Sequence of chain 1.B:
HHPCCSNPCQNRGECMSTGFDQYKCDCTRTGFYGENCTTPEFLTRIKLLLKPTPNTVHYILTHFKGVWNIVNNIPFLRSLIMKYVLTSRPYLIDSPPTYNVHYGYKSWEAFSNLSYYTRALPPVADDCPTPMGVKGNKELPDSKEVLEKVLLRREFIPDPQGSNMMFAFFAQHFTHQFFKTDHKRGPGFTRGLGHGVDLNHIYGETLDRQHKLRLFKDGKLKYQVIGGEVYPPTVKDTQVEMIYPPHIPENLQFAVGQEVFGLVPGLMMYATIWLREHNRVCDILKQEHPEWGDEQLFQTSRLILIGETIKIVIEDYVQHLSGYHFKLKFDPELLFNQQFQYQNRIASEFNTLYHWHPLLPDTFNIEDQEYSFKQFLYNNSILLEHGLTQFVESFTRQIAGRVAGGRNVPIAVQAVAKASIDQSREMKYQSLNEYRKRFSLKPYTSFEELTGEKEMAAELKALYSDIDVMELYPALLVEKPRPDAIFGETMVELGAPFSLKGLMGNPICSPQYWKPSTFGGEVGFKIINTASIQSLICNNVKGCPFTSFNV

The small molecule below binds the protein below.
Small molecule (SMILES): C[C@H](C(=O)O)c1ccc(-c2ccccc2)c(F)c1

Binding-site contacts:
Ligand atom F contacts residue ALA496 of chain 1.B at 3.4 Å.
Ligand atom C11 contacts residue VAL318 of chain 1.B at 3.8 Å (hydrophobic).
Ligand atom C5 contacts residue TYR354 of chain 1.B at 4.1 Å (hydrophobic).
Ligand atom C4 contacts residue MET491 of chain 1.B at 3.9 Å (hydrophobic).
Ligand atom O contacts residue ARG89 of chain 1.B at 2.7 Å (salt-bridge).
Ligand atom C8 contacts residue SER322 of chain 1.B at 3.9 Å.
Ligand atom C7 contacts residue VAL492 of chain 1.B at 4.0 Å (hydrophobic).
Ligand atom O1 contacts residue VAL85 of chain 1.B at 3.3 Å.
Ligand atom C9 contacts residue VAL318 of chain 1.B at 4.0 Å (hydrophobic).
Ligand atom C7 contacts residue LEU321 of chain 1.B at 3.8 Å (hydrophobic).
Ligand atom C1 contacts residue SER499 of chain 1.B at 3.5 Å.
Ligand atom C6 contacts residue ALA496 of chain 1.B at 3.9 Å (hydrophobic).
Ligand atom C3 contacts residue ALA496 of chain 1.B at 3.7 Å (hydrophobic).
Ligand atom C3 contacts residue GLY495 of chain 1.B at 3.7 Å.
Ligand atom C13 contacts residue TYR324 of chain 1.B at 3.9 Å (hydrophobic).
Ligand atom C14 contacts residue ARG89 of chain 1.B at 3.8 Å.
Ligand atom C10 contacts residue VAL318 of chain 1.B at 3.5 Å (hydrophobic).
Ligand atom C contacts residue SER499 of chain 1.B at 3.3 Å.
Ligand atom C contacts residue TYR354 of chain 1.B at 3.7 Å (hydrophobic).
Ligand atom C11 contacts residue ALA496 of chain 1.B at 3.5 Å (hydrophobic).
Ligand atom C8 contacts residue VAL492 of chain 1.B at 4.0 Å (hydrophobic).
Ligand atom C contacts residue LEU321 of chain 1.B at 4.1 Å (hydrophobic).
Ligand atom O contacts residue ALA496 of chain 1.B at 3.9 Å.
Ligand atom O1 contacts residue LEU500 of chain 1.B at 3.9 Å.
Ligand atom F contacts residue SER499 of chain 1.B at 3.2 Å.
Ligand atom O1 contacts residue ARG89 of chain 1.B at 3.6 Å (salt-bridge).
Ligand atom C13 contacts residue VAL318 of chain 1.B at 3.7 Å (hydrophobic).
Ligand atom C9 contacts residue ALA496 of chain 1.B at 4.0 Å (hydrophobic).
Ligand atom F contacts residue GLY495 of chain 1.B at 4.1 Å.
Ligand atom C14 contacts residue TYR324 of chain 1.B at 3.8 Å (hydrophobic).
Ligand atom C1 contacts residue LEU321 of chain 1.B at 4.0 Å (hydrophobic).
Ligand atom C13 contacts residue LEU328 of chain 1.B at 3.7 Å (hydrophobic).
Ligand atom C4 contacts residue GLY495 of chain 1.B at 3.6 Å.
Ligand atom C2 contacts residue ALA496 of chain 1.B at 4.0 Å (hydrophobic).
Ligand atom C12 contacts residue TYR324 of chain 1.B at 3.4 Å (hydrophobic).
Ligand atom C10 contacts residue ALA496 of chain 1.B at 3.6 Å (hydrophobic).
Ligand atom O contacts residue TYR324 of chain 1.B at 3.2 Å (h-bond).
Ligand atom C5 contacts residue TRP356 of chain 1.B at 3.6 Å (hydrophobic).
Ligand atom C5 contacts residue SER499 of chain 1.B at 4.0 Å.
Ligand atom C6 contacts residue LEU321 of chain 1.B at 4.0 Å (hydrophobic).